Sequence of chain 1.B:
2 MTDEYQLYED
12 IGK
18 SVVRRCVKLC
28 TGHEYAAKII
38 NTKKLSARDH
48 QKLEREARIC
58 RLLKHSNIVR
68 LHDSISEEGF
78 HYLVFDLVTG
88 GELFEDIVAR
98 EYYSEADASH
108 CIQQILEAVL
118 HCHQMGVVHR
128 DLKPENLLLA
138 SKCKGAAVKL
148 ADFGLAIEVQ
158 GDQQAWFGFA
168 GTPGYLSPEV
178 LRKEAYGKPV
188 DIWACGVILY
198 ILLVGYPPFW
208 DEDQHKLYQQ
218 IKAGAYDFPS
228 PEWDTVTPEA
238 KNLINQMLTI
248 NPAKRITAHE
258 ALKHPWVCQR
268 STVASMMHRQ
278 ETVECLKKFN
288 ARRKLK

A small-molecule ligand and the protein it binds are described below.
Small molecule (SMILES): CNc1cc(Nc2cc(C3CC3)[nH]n2)nc(Nc2ccc(CC#N)cc2)n1

Binding-site contacts:
Ligand atom C2 contacts residue LEU135 of chain 1.B at 3.6 Å (hydrophobic).
Ligand atom C4 contacts residue VAL85 of chain 1.B at 3.7 Å (hydrophobic).
Ligand atom C1U contacts residue ALA148 of chain 1.B at 3.8 Å (hydrophobic).
Ligand atom C1R contacts residue ALA33 of chain 1.B at 3.7 Å (hydrophobic).
Ligand atom N1Q contacts residue ASP83 of chain 1.B at 2.8 Å (salt-bridge).
Ligand atom N1A contacts residue LYS35 of chain 1.B at 3.6 Å (salt-bridge).
Ligand atom N3 contacts residue LEU135 of chain 1.B at 3.4 Å.
Ligand atom C1R contacts residue ASP83 of chain 1.B at 4.0 Å.
Ligand atom C1L contacts residue ASN133 of chain 1.B at 4.0 Å.
Ligand atom C1V contacts residue ASP149 of chain 1.B at 3.4 Å.
Ligand atom N1P contacts residue LEU84 of chain 1.B at 3.6 Å.
Ligand atom C1Z contacts residue ASP149 of chain 1.B at 3.4 Å.
Ligand atom N1A contacts residue ASP149 of chain 1.B at 3.4 Å.
Ligand atom C1K contacts residue GLU132 of chain 1.B at 3.6 Å.
Ligand atom C1H contacts residue LEU135 of chain 1.B at 3.8 Å (hydrophobic).
Ligand atom C1S contacts residue ALA33 of chain 1.B at 4.0 Å (hydrophobic).
Ligand atom N1 contacts residue LEU135 of chain 1.B at 3.9 Å.
Ligand atom N1Q contacts residue LEU84 of chain 1.B at 4.0 Å.
Ligand atom C1H contacts residue VAL85 of chain 1.B at 3.7 Å (hydrophobic).
Ligand atom N1G contacts residue LEU84 of chain 1.B at 3.8 Å.
Ligand atom C5 contacts residue VAL85 of chain 1.B at 3.5 Å (hydrophobic).
Ligand atom C1R contacts residue VAL66 of chain 1.B at 4.0 Å (hydrophobic).
Ligand atom C1T contacts residue PHE82 of chain 1.B at 3.8 Å (hydrophobic).
Ligand atom N1G contacts residue VAL85 of chain 1.B at 3.1 Å (h-bond).
Ligand atom N1G contacts residue LEU135 of chain 1.B at 4.0 Å.
Ligand atom C1Y contacts residue GLY88 of chain 1.B at 3.8 Å.
Ligand atom C1W contacts residue VAL20 of chain 1.B at 4.0 Å (hydrophobic).
Ligand atom N1P contacts residue ALA33 of chain 1.B at 3.9 Å.
Ligand atom C4 contacts residue LEU135 of chain 1.B at 3.8 Å (hydrophobic).
Ligand atom C1S contacts residue LEU135 of chain 1.B at 3.8 Å (hydrophobic).
Ligand atom C1W contacts residue PHE82 of chain 1.B at 4.0 Å (hydrophobic).
Ligand atom C1O contacts residue ILE12 of chain 1.B at 3.7 Å (hydrophobic).
Ligand atom N1I contacts residue LEU135 of chain 1.B at 3.7 Å.
Ligand atom C1T contacts residue VAL66 of chain 1.B at 3.8 Å (hydrophobic).
Ligand atom N1P contacts residue VAL85 of chain 1.B at 3.2 Å (h-bond).
Ligand atom N1P contacts residue ASP83 of chain 1.B at 3.4 Å (salt-bridge).
Ligand atom C1N contacts residue VAL20 of chain 1.B at 3.9 Å (hydrophobic).
Ligand atom N1Q contacts residue ALA33 of chain 1.B at 3.6 Å.
Ligand atom N1X contacts residue GLY88 of chain 1.B at 3.6 Å.
Ligand atom N1Q contacts residue VAL66 of chain 1.B at 3.5 Å.